Sequence of chain 2.B:
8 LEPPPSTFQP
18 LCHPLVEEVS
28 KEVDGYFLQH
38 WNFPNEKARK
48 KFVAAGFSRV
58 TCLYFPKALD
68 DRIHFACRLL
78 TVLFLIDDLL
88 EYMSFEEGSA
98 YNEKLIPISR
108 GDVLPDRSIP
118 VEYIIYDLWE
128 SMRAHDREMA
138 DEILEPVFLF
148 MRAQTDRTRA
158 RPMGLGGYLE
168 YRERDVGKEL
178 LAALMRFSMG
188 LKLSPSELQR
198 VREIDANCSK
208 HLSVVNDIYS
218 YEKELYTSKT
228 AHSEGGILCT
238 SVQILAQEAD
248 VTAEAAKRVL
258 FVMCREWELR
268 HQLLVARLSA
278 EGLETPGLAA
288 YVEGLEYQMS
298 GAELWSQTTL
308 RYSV

A protein and the small-molecule ligand that binds it are described below.
Small molecule (SMILES): C=C(C)[C@H]1CC[NH+]2CCC[C@H](C)[C@@]2(C)C1

Binding-site contacts:
Ligand atom CAK contacts residue TYR61 of chain 2.B at 3.5 Å (hydrophobic).
Ligand atom NAN contacts residue PHE81 of chain 2.B at 3.5 Å.
Ligand atom CAM contacts residue VAL173 of chain 2.B at 4.4 Å (hydrophobic).
Ligand atom CAC contacts residue LEU178 of chain 2.B at 4.2 Å (hydrophobic).
Ligand atom CAO contacts residue VAL173 of chain 2.B at 3.9 Å (hydrophobic).
Ligand atom CAE contacts residue LEU80 of chain 2.B at 3.8 Å (hydrophobic).
Ligand atom CAF contacts residue PHE147 of chain 2.B at 3.7 Å (hydrophobic).
Ligand atom CAI contacts residue PHE81 of chain 2.B at 3.5 Å (hydrophobic).
Ligand atom CAE contacts residue PHE81 of chain 2.B at 3.8 Å (hydrophobic).
Ligand atom CAH contacts residue ASP84 of chain 2.B at 4.3 Å.
Ligand atom CAD contacts residue POP1 of chain 2.K at 3.5 Å.
Ligand atom CAH contacts residue POP1 of chain 2.K at 4.2 Å.
Ligand atom CAL contacts residue TYR61 of chain 2.B at 3.9 Å (hydrophobic).
Ligand atom CAD contacts residue ASP172 of chain 2.B at 4.0 Å.
Ligand atom NAN contacts residue POP1 of chain 2.K at 4.2 Å.
Ligand atom CAI contacts residue ASN213 of chain 2.B at 4.3 Å.
Ligand atom CAG contacts residue TYR61 of chain 2.B at 3.6 Å (hydrophobic).
Ligand atom CAI contacts residue POP1 of chain 2.K at 3.0 Å.
Ligand atom CAD contacts residue PHE147 of chain 2.B at 4.0 Å (hydrophobic).
Ligand atom CAG contacts residue ASN213 of chain 2.B at 3.8 Å.
Ligand atom CAB contacts residue LEU178 of chain 2.B at 3.5 Å (hydrophobic).
Ligand atom CAJ contacts residue TYR61 of chain 2.B at 4.0 Å (hydrophobic).
Ligand atom CAJ contacts residue LEU178 of chain 2.B at 4.3 Å (hydrophobic).
Ligand atom CAK contacts residue VAL173 of chain 2.B at 4.1 Å (hydrophobic).
Ligand atom CAA contacts residue TYR61 of chain 2.B at 4.4 Å (hydrophobic).
Ligand atom CAL contacts residue VAL173 of chain 2.B at 4.0 Å (hydrophobic).
Ligand atom CAJ contacts residue VAL173 of chain 2.B at 3.5 Å (hydrophobic).
Ligand atom CAA contacts residue ASN213 of chain 2.B at 3.8 Å.
Ligand atom CAC contacts residue VAL173 of chain 2.B at 3.5 Å (hydrophobic).
Ligand atom CAD contacts residue VAL173 of chain 2.B at 3.4 Å (hydrophobic).
Ligand atom CAG contacts residue PHE81 of chain 2.B at 3.9 Å (hydrophobic).
Ligand atom CAH contacts residue PHE81 of chain 2.B at 3.7 Å (hydrophobic).
Ligand atom CAB contacts residue TYR61 of chain 2.B at 3.1 Å (hydrophobic).
Ligand atom CAG contacts residue POP1 of chain 2.K at 3.9 Å.
Ligand atom CAF contacts residue LEU80 of chain 2.B at 3.9 Å (hydrophobic).
Ligand atom CAE contacts residue PHE147 of chain 2.B at 4.4 Å (hydrophobic).
Ligand atom CAA contacts residue VAL173 of chain 2.B at 3.9 Å (hydrophobic).
Ligand atom CAC contacts residue GLY174 of chain 2.B at 4.1 Å.
Ligand atom CAC contacts residue LEU177 of chain 2.B at 4.0 Å (hydrophobic).
Ligand atom CAA contacts residue LEU209 of chain 2.B at 3.4 Å (hydrophobic).